Binding-site contacts:
Ligand atom C8 contacts residue THR605 of chain 1.C at 3.6 Å.
Ligand atom O5 contacts residue ASN603 of chain 1.C at 2.4 Å (h-bond).
Ligand atom C5 contacts residue ASN603 of chain 1.C at 3.6 Å.
Ligand atom C1 contacts residue ASN603 of chain 1.C at 1.4 Å.
Ligand atom C4 contacts residue ASN603 of chain 1.C at 4.2 Å.
Ligand atom C7 contacts residue ASN603 of chain 1.C at 3.7 Å.
Ligand atom C7 contacts residue THR605 of chain 1.C at 3.4 Å.
Ligand atom C3 contacts residue ASN603 of chain 1.C at 3.8 Å.
Ligand atom N2 contacts residue ASN603 of chain 1.C at 2.9 Å (h-bond).
Ligand atom O7 contacts residue ASN603 of chain 1.C at 3.6 Å.
Ligand atom C2 contacts residue ASN603 of chain 1.C at 2.5 Å.
Ligand atom O7 contacts residue THR605 of chain 1.C at 2.6 Å (h-bond).

Sequence of chain 1.C:
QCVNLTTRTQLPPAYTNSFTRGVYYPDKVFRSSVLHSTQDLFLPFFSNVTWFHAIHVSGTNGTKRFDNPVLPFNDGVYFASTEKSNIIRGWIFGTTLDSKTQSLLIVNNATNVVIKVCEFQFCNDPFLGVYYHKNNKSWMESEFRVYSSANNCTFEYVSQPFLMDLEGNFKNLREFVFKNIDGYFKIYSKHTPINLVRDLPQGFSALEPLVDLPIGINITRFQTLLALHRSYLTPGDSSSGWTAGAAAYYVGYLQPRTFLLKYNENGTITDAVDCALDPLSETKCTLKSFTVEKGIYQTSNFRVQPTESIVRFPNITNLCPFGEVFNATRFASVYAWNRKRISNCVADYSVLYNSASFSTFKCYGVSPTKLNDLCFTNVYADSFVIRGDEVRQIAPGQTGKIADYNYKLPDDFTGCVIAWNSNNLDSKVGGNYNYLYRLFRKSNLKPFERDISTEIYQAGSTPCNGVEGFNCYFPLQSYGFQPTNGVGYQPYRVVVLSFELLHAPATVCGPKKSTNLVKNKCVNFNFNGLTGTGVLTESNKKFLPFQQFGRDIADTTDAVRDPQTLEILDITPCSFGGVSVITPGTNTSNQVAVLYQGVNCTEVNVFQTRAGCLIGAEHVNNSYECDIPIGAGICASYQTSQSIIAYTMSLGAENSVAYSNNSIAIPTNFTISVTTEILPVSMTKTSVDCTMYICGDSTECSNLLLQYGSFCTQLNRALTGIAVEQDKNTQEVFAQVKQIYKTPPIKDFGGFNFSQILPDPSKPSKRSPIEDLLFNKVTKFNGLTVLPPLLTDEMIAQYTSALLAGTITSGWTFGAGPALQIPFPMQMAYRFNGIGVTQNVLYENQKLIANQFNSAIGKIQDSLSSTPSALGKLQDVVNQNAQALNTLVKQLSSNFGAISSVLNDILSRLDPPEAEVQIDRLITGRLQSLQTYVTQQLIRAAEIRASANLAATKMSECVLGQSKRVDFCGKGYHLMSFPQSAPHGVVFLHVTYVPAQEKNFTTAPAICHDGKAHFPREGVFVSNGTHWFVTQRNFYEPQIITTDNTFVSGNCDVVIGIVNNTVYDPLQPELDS

This small molecule binds to this protein.
Small molecule (SMILES): CC(=O)N[C@@H]1[C@@H](O)[C@H](O)[C@@H](CO)O[C@H]1O